Binding-site contacts:
Ligand atom CAK contacts residue TYR48 of chain 1.A at 3.6 Å (hydrophobic).
Ligand atom O3 contacts residue ASN135 of chain 1.A at 3.6 Å.
Ligand atom CAC contacts residue TYR48 of chain 1.A at 3.6 Å (hydrophobic).
Ligand atom CAG contacts residue TYR48 of chain 1.A at 3.5 Å (hydrophobic).
Ligand atom O6 contacts residue ASP54 of chain 1.A at 2.6 Å (salt-bridge).
Ligand atom O2 contacts residue PHE1 of chain 1.A at 2.7 Å (h-bond).
Ligand atom C2 contacts residue ASP140 of chain 1.A at 3.8 Å.
Ligand atom CAL contacts residue TYR48 of chain 1.A at 3.5 Å (hydrophobic).
Ligand atom O4 contacts residue GLN133 of chain 1.A at 3.2 Å (h-bond).
Ligand atom CAH contacts residue TYR48 of chain 1.A at 3.7 Å (hydrophobic).
Ligand atom C6 contacts residue ASN46 of chain 1.A at 3.4 Å.
Ligand atom C2 contacts residue PHE1 of chain 1.A at 3.7 Å (hydrophobic).
Ligand atom O5 contacts residue PHE1 of chain 1.A at 3.2 Å (h-bond).
Ligand atom C4 contacts residue ASP54 of chain 1.A at 3.4 Å.
Ligand atom CAK contacts residue TYR137 of chain 1.A at 3.6 Å (hydrophobic).
Ligand atom CAD contacts residue TYR48 of chain 1.A at 3.7 Å (hydrophobic).
Ligand atom CAL contacts residue TYR137 of chain 1.A at 3.4 Å (hydrophobic).
Ligand atom O4 contacts residue ASP54 of chain 1.A at 2.5 Å (salt-bridge).
Ligand atom O6 contacts residue PHE1 of chain 1.A at 2.9 Å (h-bond).
Ligand atom C3 contacts residue ASP140 of chain 1.A at 3.2 Å.
Ligand atom C6 contacts residue ILE52 of chain 1.A at 3.9 Å (hydrophobic).
Ligand atom O4 contacts residue ILE52 of chain 1.A at 3.8 Å.
Ligand atom C1 contacts residue PHE1 of chain 1.A at 3.9 Å (hydrophobic).
Ligand atom C6 contacts residue ASP54 of chain 1.A at 3.5 Å.
Ligand atom C2 contacts residue ILE13 of chain 1.A at 3.9 Å (hydrophobic).
Ligand atom O2 contacts residue ILE13 of chain 1.A at 3.5 Å.
Ligand atom CAI contacts residue TYR48 of chain 1.A at 3.9 Å (hydrophobic).
Ligand atom O6 contacts residue ASP47 of chain 1.A at 3.1 Å (salt-bridge).
Ligand atom C5 contacts residue PHE1 of chain 1.A at 3.8 Å (hydrophobic).
Ligand atom O3 contacts residue PHE142 of chain 1.A at 3.5 Å.
Ligand atom C4 contacts residue PHE1 of chain 1.A at 3.7 Å (hydrophobic).
Ligand atom O3 contacts residue GLN133 of chain 1.A at 3.0 Å (h-bond).
Ligand atom O6 contacts residue ASN46 of chain 1.A at 3.1 Å (h-bond).
Ligand atom O4 contacts residue ASN135 of chain 1.A at 3.0 Å (h-bond).
Ligand atom C6 contacts residue PHE1 of chain 1.A at 3.9 Å (hydrophobic).
Ligand atom CAJ contacts residue TYR48 of chain 1.A at 3.8 Å (hydrophobic).
Ligand atom C4 contacts residue GLN133 of chain 1.A at 3.6 Å.
Ligand atom C3 contacts residue ASN135 of chain 1.A at 3.8 Å.
Ligand atom CAE contacts residue TYR137 of chain 1.A at 3.9 Å (hydrophobic).
Ligand atom O3 contacts residue ASP140 of chain 1.A at 2.8 Å (salt-bridge).

The small molecule below binds the protein below.
Small molecule (SMILES): OC[C@H]1O[C@H](Oc2ccc(-c3ccccc3)cc2)[C@@H](O)[C@@H](O)[C@@H]1O

Sequence of chain 1.A:
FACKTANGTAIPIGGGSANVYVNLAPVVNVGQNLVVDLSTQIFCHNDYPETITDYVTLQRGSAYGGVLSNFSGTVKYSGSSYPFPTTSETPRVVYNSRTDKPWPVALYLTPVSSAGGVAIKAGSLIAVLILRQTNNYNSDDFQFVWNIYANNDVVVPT